Sequence of chain 1.K:
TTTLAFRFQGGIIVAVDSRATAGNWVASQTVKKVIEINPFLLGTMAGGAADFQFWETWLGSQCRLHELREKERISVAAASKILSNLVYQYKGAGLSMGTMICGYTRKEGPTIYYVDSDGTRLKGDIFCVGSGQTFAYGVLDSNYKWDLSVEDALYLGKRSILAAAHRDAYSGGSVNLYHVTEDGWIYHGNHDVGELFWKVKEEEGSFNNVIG

Binding-site contacts:
Ligand atom C31 contacts residue THR21 of chain 1.K at 3.8 Å.
Ligand atom C42 contacts residue GLY47 of chain 1.K at 3.7 Å.
Ligand atom O48 contacts residue THR1 of chain 1.K at 2.4 Å (h-bond).
Ligand atom O60 contacts residue SER131 of chain 1.K at 3.7 Å.
Ligand atom C39 contacts residue GLY47 of chain 1.K at 3.6 Å.
Ligand atom O40 contacts residue THR21 of chain 1.K at 3.1 Å (h-bond).
Ligand atom C51 contacts residue TYR170 of chain 1.K at 3.6 Å (hydrophobic).
Ligand atom C38 contacts residue GLY47 of chain 1.K at 3.8 Å.
Ligand atom C42 contacts residue THR1 of chain 1.K at 2.4 Å.
Ligand atom C45 contacts residue MET45 of chain 1.K at 3.7 Å (hydrophobic).
Ligand atom C59 contacts residue THR21 of chain 1.K at 3.6 Å.
Ligand atom O48 contacts residue MES1 of chain 1.IA at 2.6 Å (h-bond).
Ligand atom N41 contacts residue THR1 of chain 1.K at 3.6 Å.
Ligand atom C58 contacts residue TYR170 of chain 1.K at 3.3 Å (hydrophobic).
Ligand atom C58 contacts residue THR1 of chain 1.K at 2.5 Å.
Ligand atom C32 contacts residue THR21 of chain 1.K at 3.7 Å.
Ligand atom C16 contacts residue ARG101 of chain 1.L at 3.7 Å.
Ligand atom C12 contacts residue VAL128 of chain 1.L at 3.8 Å (hydrophobic).
Ligand atom O60 contacts residue THR1 of chain 1.K at 2.7 Å (h-bond).
Ligand atom C43 contacts residue GLY47 of chain 1.K at 3.3 Å.
Ligand atom C51 contacts residue THR1 of chain 1.K at 1.5 Å.
Ligand atom C31 contacts residue GLY47 of chain 1.K at 3.4 Å.
Ligand atom C59 contacts residue THR1 of chain 1.K at 2.5 Å.
Ligand atom O40 contacts residue ALA20 of chain 1.K at 3.3 Å.
Ligand atom N41 contacts residue GLY47 of chain 1.K at 2.8 Å (h-bond).
Ligand atom C17 contacts residue ARG101 of chain 1.L at 3.8 Å.
Ligand atom N30 contacts residue THR21 of chain 1.K at 3.0 Å (h-bond).
Ligand atom C43 contacts residue THR1 of chain 1.K at 2.6 Å.
Ligand atom C58 contacts residue ARG19 of chain 1.K at 2.9 Å.
Ligand atom O60 contacts residue MES1 of chain 1.IA at 3.0 Å (h-bond).
Ligand atom C47 contacts residue MES1 of chain 1.IA at 3.8 Å.
Ligand atom C11 contacts residue ASP126 of chain 1.L at 3.5 Å.
Ligand atom O9 contacts residue PRO127 of chain 1.L at 3.7 Å.
Ligand atom O29 contacts residue ALA49 of chain 1.K at 3.2 Å (h-bond).
Ligand atom C44 contacts residue THR1 of chain 1.K at 3.7 Å.
Ligand atom O48 contacts residue GLY47 of chain 1.K at 3.3 Å (h-bond).
Ligand atom C12 contacts residue ASP126 of chain 1.L at 3.2 Å.
Ligand atom C47 contacts residue THR1 of chain 1.K at 1.4 Å.
Ligand atom C58 contacts residue LYS33 of chain 1.K at 3.2 Å.
Ligand atom N22 contacts residue ASP126 of chain 1.L at 3.4 Å (salt-bridge).

The protein below binds the small molecule below.
Small molecule (SMILES): CC(C)C[C@H](NC(=O)[C@H](CCc1ccccc1)NC(=O)CN1CCOCC1)C(=O)N[C@@H](Cc1ccccc1)C(=O)N[C@@H](CC(C)C)[C@@H](O)[C@H](C)CO

Sequence of chain 1.L:
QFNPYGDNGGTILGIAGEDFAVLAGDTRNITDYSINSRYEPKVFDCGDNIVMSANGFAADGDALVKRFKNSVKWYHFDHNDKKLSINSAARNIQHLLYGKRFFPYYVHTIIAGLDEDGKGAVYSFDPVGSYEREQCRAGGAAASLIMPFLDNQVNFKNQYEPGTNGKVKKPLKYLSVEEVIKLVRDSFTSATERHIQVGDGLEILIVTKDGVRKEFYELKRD